The protein below binds the small molecule below.
Small molecule (SMILES): CC(=O)N[C@@H]1[C@@H](O)[C@H](O)[C@@H](CO)O[C@H]1O

Binding-site contacts:
Ligand atom C8 contacts residue PRO125 of chain 1.A at 3.5 Å (hydrophobic).
Ligand atom O5 contacts residue ASN126 of chain 1.A at 2.4 Å (h-bond).
Ligand atom C1 contacts residue ASN126 of chain 1.A at 1.4 Å.
Ligand atom C4 contacts residue ASN126 of chain 1.A at 4.3 Å.
Ligand atom C3 contacts residue ASN126 of chain 1.A at 3.8 Å.
Ligand atom O7 contacts residue ASN126 of chain 1.A at 3.2 Å (h-bond).
Ligand atom C7 contacts residue ASN126 of chain 1.A at 3.2 Å.
Ligand atom C5 contacts residue ASN126 of chain 1.A at 3.7 Å.
Ligand atom C8 contacts residue ASN126 of chain 1.A at 3.8 Å.
Ligand atom C2 contacts residue ASN126 of chain 1.A at 2.5 Å.
Ligand atom C8 contacts residue SER123 of chain 1.A at 4.3 Å.
Ligand atom N2 contacts residue ASN126 of chain 1.A at 2.9 Å (h-bond).

Sequence of chain 1.A:
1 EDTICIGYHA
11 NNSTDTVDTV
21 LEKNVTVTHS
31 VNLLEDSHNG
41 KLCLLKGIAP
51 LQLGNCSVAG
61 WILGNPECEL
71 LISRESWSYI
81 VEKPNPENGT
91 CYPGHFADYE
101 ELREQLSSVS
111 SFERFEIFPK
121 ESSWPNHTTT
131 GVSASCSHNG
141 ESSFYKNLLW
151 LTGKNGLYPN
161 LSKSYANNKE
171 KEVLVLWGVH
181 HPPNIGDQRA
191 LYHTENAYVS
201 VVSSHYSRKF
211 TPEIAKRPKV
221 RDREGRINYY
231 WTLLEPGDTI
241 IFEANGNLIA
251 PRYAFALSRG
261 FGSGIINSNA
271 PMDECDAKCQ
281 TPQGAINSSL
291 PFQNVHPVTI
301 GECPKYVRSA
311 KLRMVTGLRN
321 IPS